Sequence of chain 1.G:
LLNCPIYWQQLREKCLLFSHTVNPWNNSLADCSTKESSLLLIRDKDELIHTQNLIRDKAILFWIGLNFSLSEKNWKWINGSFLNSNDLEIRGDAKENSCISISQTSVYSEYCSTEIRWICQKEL

The protein below binds the small molecule below.
Small molecule (SMILES): CC(=O)N[C@@H]1[C@@H](O)[C@H](O)[C@@H](CO)O[C@H]1O

Binding-site contacts:
Ligand atom C3 contacts residue ASN83 of chain 1.G at 3.8 Å.
Ligand atom O6 contacts residue LEU45 of chain 1.G at 3.5 Å.
Ligand atom C1 contacts residue ASN83 of chain 1.G at 1.4 Å.
Ligand atom C7 contacts residue ASN83 of chain 1.G at 3.5 Å.
Ligand atom C6 contacts residue ILE46 of chain 1.G at 3.2 Å (hydrophobic).
Ligand atom C7 contacts residue SER85 of chain 1.G at 3.6 Å.
Ligand atom C1 contacts residue SER85 of chain 1.G at 4.2 Å.
Ligand atom N2 contacts residue SER85 of chain 1.G at 2.9 Å (h-bond).
Ligand atom C5 contacts residue ASN83 of chain 1.G at 3.6 Å.
Ligand atom C6 contacts residue TRP81 of chain 1.G at 3.8 Å (hydrophobic).
Ligand atom C6 contacts residue LEU45 of chain 1.G at 4.0 Å (hydrophobic).
Ligand atom O6 contacts residue ILE46 of chain 1.G at 3.5 Å.
Ligand atom O4 contacts residue TRP81 of chain 1.G at 4.1 Å.
Ligand atom O5 contacts residue LEU45 of chain 1.G at 3.9 Å.
Ligand atom C4 contacts residue ASN83 of chain 1.G at 4.3 Å.
Ligand atom O4 contacts residue ARG47 of chain 1.G at 4.5 Å.
Ligand atom O7 contacts residue ASN83 of chain 1.G at 3.5 Å (h-bond).
Ligand atom N2 contacts residue ASN83 of chain 1.G at 3.0 Å (h-bond).
Ligand atom C8 contacts residue SER85 of chain 1.G at 3.4 Å.
Ligand atom O5 contacts residue TRP81 of chain 1.G at 4.2 Å.
Ligand atom C5 contacts residue TRP81 of chain 1.G at 3.8 Å (hydrophobic).
Ligand atom C2 contacts residue ASN83 of chain 1.G at 2.5 Å.
Ligand atom C6 contacts residue ARG47 of chain 1.G at 3.8 Å.
Ligand atom C1 contacts residue TRP81 of chain 1.G at 4.3 Å (hydrophobic).
Ligand atom C3 contacts residue SER85 of chain 1.G at 4.0 Å.
Ligand atom O6 contacts residue ARG47 of chain 1.G at 3.5 Å (salt-bridge).
Ligand atom O3 contacts residue SER85 of chain 1.G at 4.3 Å.
Ligand atom C2 contacts residue SER85 of chain 1.G at 3.9 Å.
Ligand atom O5 contacts residue ASN83 of chain 1.G at 2.3 Å (h-bond).